Binding-site contacts:
Ligand atom O5 contacts residue THR206 of chain 1.K at 4.3 Å.
Ligand atom C3 contacts residue THR206 of chain 1.K at 4.3 Å.
Ligand atom C8 contacts residue HIS321 of chain 1.K at 4.5 Å.
Ligand atom C7 contacts residue HIS321 of chain 1.K at 4.2 Å.
Ligand atom C5 contacts residue THR206 of chain 1.K at 4.2 Å.
Ligand atom C1 contacts residue THR206 of chain 1.K at 3.8 Å.
Ligand atom C3 contacts residue ASN204 of chain 1.K at 3.6 Å.
Ligand atom C8 contacts residue ILE247 of chain 1.K at 3.9 Å (hydrophobic).
Ligand atom C4 contacts residue ASN204 of chain 1.K at 4.1 Å.
Ligand atom C8 contacts residue ASN204 of chain 1.K at 4.5 Å.
Ligand atom O7 contacts residue HIS321 of chain 1.K at 3.4 Å.
Ligand atom O5 contacts residue ASN204 of chain 1.K at 2.4 Å (h-bond).
Ligand atom C2 contacts residue ASN204 of chain 1.K at 2.3 Å.
Ligand atom N2 contacts residue ASN204 of chain 1.K at 2.7 Å (h-bond).
Ligand atom O7 contacts residue ILE247 of chain 1.K at 4.5 Å.
Ligand atom C7 contacts residue ASN204 of chain 1.K at 3.6 Å.
Ligand atom C5 contacts residue ASN204 of chain 1.K at 3.6 Å.
Ligand atom C1 contacts residue ASN204 of chain 1.K at 1.4 Å.
Ligand atom O7 contacts residue ASN204 of chain 1.K at 4.1 Å.
Ligand atom C8 contacts residue SER244 of chain 1.K at 3.8 Å.

This small molecule binds to this protein.
Small molecule (SMILES): CC(=O)N[C@@H]1[C@@H](O)[C@H](O)[C@@H](CO)O[C@H]1O

Sequence of chain 1.K:
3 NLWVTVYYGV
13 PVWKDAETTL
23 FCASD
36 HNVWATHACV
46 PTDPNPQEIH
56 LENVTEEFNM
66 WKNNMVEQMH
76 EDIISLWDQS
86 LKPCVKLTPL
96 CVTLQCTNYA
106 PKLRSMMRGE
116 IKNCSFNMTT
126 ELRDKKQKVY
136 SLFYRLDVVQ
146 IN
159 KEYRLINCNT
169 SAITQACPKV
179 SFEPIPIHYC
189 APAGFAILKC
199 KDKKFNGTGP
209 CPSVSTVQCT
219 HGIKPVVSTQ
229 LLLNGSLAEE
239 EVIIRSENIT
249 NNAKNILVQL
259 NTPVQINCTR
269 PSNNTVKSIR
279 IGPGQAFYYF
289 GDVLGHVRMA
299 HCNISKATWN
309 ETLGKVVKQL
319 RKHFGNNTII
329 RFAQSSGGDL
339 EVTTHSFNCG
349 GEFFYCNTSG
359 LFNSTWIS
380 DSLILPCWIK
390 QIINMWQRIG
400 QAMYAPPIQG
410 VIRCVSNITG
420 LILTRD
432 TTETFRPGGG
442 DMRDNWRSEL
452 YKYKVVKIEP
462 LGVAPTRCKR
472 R